A small-molecule ligand and the protein it binds are described below.
Small molecule (SMILES): CC(C)CCC[C@@H](C)[C@H]1CC[C@H]2[C@@H]3CC=C4C[C@@H](O)CC[C@]4(C)[C@H]3CC[C@]12C

Sequence of chain 1.C:
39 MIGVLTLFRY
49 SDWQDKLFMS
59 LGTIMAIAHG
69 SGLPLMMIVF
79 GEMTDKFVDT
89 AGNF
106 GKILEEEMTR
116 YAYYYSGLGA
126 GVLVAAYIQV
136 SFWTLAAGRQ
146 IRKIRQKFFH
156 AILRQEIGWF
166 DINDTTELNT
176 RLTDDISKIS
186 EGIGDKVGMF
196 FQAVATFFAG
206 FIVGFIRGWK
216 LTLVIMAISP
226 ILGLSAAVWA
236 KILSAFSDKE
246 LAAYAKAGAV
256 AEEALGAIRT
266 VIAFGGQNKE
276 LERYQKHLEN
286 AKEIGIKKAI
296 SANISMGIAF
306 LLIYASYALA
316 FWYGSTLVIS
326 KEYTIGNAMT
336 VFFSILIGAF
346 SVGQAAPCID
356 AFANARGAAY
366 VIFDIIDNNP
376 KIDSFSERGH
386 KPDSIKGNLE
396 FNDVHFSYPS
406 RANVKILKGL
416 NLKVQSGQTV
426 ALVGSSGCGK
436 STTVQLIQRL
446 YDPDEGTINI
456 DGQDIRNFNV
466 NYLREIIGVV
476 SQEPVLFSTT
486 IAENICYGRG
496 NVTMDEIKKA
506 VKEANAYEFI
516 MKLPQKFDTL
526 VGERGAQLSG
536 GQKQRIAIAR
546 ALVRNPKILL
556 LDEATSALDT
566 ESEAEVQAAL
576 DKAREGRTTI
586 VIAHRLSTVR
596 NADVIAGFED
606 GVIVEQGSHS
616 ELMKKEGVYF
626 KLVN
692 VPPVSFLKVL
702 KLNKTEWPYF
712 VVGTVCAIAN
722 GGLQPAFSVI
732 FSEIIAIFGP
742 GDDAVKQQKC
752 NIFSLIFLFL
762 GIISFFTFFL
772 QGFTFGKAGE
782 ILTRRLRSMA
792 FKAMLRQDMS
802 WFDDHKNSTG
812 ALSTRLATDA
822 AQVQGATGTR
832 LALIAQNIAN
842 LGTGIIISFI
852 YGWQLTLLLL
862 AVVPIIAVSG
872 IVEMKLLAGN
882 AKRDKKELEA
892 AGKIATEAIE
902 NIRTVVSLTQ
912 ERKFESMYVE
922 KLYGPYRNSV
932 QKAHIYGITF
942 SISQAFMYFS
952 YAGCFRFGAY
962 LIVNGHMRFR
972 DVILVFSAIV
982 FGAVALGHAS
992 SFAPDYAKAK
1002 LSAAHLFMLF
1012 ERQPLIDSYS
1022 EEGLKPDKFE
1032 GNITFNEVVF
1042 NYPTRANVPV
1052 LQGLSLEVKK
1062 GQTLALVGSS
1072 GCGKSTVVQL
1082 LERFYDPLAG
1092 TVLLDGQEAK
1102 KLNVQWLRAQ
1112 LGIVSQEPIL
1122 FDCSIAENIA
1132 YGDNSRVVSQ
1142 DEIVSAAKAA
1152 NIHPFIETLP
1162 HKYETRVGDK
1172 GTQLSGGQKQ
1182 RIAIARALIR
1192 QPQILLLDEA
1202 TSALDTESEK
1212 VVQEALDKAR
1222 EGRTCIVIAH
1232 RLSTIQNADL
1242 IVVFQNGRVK

Binding-site contacts:
Ligand atom C15 contacts residue PHE950 of chain 1.C at 3.7 Å (hydrophobic).
Ligand atom C14 contacts residue SER121 of chain 1.C at 4.4 Å.
Ligand atom C18 contacts residue SER121 of chain 1.C at 3.4 Å.
Ligand atom C8 contacts residue SER121 of chain 1.C at 3.7 Å.
Ligand atom C7 contacts residue ALA953 of chain 1.C at 4.5 Å (hydrophobic).
Ligand atom C24 contacts residue PHE947 of chain 1.C at 3.9 Å (hydrophobic).
Ligand atom C4 contacts residue ARG957 of chain 1.C at 4.5 Å.
Ligand atom C22 contacts residue PHE950 of chain 1.C at 3.9 Å (hydrophobic).
Ligand atom C7 contacts residue GLY954 of chain 1.C at 3.9 Å.
Ligand atom O1 contacts residue TYR118 of chain 1.C at 4.2 Å.
Ligand atom C16 contacts residue PHE950 of chain 1.C at 3.6 Å (hydrophobic).
Ligand atom C19 contacts residue TYR118 of chain 1.C at 3.6 Å (hydrophobic).
Ligand atom C7 contacts residue SER121 of chain 1.C at 4.3 Å.
Ligand atom C26 contacts residue ILE943 of chain 1.C at 3.5 Å (hydrophobic).
Ligand atom C6 contacts residue ALA117 of chain 1.C at 4.3 Å (hydrophobic).
Ligand atom C25 contacts residue ILE943 of chain 1.C at 3.9 Å (hydrophobic).
Ligand atom C24 contacts residue PHE950 of chain 1.C at 4.4 Å (hydrophobic).
Ligand atom C22 contacts residue PHE947 of chain 1.C at 4.2 Å (hydrophobic).
Ligand atom C5 contacts residue ALA117 of chain 1.C at 4.4 Å (hydrophobic).
Ligand atom C19 contacts residue SER121 of chain 1.C at 3.9 Å.
Ligand atom C27 contacts residue LEU128 of chain 1.C at 4.3 Å (hydrophobic).
Ligand atom C20 contacts residue PHE950 of chain 1.C at 4.3 Å (hydrophobic).
Ligand atom C18 contacts residue PHE950 of chain 1.C at 4.3 Å (hydrophobic).
Ligand atom O1 contacts residue THR114 of chain 1.C at 4.4 Å.
Ligand atom C6 contacts residue GLY954 of chain 1.C at 4.3 Å.
Ligand atom C4 contacts residue ALA117 of chain 1.C at 4.1 Å (hydrophobic).